This small molecule binds to this protein.
Small molecule (SMILES): O=C(O)c1c(Cl)ccc(Cl)c1O

Binding-site contacts:
Ligand atom C2 contacts residue ASN230 of chain 1.C at 3.9 Å.
Ligand atom C5 contacts residue TRP285 of chain 1.C at 3.8 Å (hydrophobic).
Ligand atom CL1 contacts residue TRP285 of chain 1.C at 4.2 Å.
Ligand atom O2 contacts residue HIS251 of chain 1.C at 4.3 Å.
Ligand atom C5 contacts residue PHE206 of chain 1.C at 4.3 Å (hydrophobic).
Ligand atom CL1 contacts residue ILE232 of chain 1.C at 4.4 Å.
Ligand atom C6 contacts residue ILE232 of chain 1.C at 4.2 Å (hydrophobic).
Ligand atom O2' contacts residue HIS251 of chain 1.C at 3.1 Å.
Ligand atom C3 contacts residue TRP285 of chain 1.C at 3.6 Å (hydrophobic).
Ligand atom C3 contacts residue ILE232 of chain 1.C at 4.0 Å (hydrophobic).
Ligand atom O2' contacts residue LEU290 of chain 1.C at 3.7 Å.
Ligand atom O2 contacts residue ASN230 of chain 1.C at 3.5 Å (h-bond).
Ligand atom C1' contacts residue HIS251 of chain 1.C at 3.2 Å.
Ligand atom O1' contacts residue GLY249 of chain 1.C at 3.8 Å.
Ligand atom O2' contacts residue TRP285 of chain 1.C at 3.0 Å (h-bond).
Ligand atom C1' contacts residue TRP285 of chain 1.C at 3.5 Å (hydrophobic).
Ligand atom C5 contacts residue ILE232 of chain 1.C at 4.1 Å (hydrophobic).
Ligand atom C1 contacts residue ASN230 of chain 1.C at 4.0 Å.
Ligand atom C2 contacts residue TRP285 of chain 1.C at 3.7 Å (hydrophobic).
Ligand atom C4 contacts residue ILE232 of chain 1.C at 4.1 Å (hydrophobic).
Ligand atom C6 contacts residue TRP285 of chain 1.C at 3.2 Å (hydrophobic).
Ligand atom CL2 contacts residue TRP285 of chain 1.C at 3.6 Å.
Ligand atom C5 contacts residue LEU202 of chain 1.C at 4.3 Å (hydrophobic).
Ligand atom C2 contacts residue ILE232 of chain 1.C at 4.3 Å (hydrophobic).
Ligand atom CL1 contacts residue ASN218 of chain 1.C at 4.4 Å.
Ligand atom C4 contacts residue LEU202 of chain 1.C at 3.8 Å (hydrophobic).
Ligand atom O2 contacts residue TRP285 of chain 1.C at 4.2 Å.
Ligand atom O1' contacts residue ASN230 of chain 1.C at 3.1 Å (h-bond).
Ligand atom C1 contacts residue TRP285 of chain 1.C at 3.1 Å (hydrophobic).
Ligand atom CL2 contacts residue PHE206 of chain 1.C at 4.0 Å.
Ligand atom C1 contacts residue ILE232 of chain 1.C at 4.3 Å (hydrophobic).
Ligand atom C4 contacts residue TRP285 of chain 1.C at 4.0 Å (hydrophobic).
Ligand atom O1' contacts residue HIS251 of chain 1.C at 2.8 Å (h-bond).
Ligand atom CL2 contacts residue SER247 of chain 1.C at 4.4 Å.
Ligand atom C1' contacts residue ASN230 of chain 1.C at 3.7 Å.

Sequence of chain 1.C:
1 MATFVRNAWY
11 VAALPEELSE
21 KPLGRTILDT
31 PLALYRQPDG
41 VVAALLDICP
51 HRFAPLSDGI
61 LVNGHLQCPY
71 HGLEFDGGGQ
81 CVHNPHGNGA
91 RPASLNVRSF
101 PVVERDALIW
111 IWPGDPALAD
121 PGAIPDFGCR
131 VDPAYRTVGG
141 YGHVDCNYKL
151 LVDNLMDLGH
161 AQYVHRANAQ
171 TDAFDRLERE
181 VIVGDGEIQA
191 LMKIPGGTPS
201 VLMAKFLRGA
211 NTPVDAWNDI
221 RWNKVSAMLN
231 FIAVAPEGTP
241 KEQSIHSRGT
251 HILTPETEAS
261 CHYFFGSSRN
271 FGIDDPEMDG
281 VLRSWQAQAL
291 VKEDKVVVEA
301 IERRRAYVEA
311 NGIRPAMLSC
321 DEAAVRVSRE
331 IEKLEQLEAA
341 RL